Binding-site contacts:
Ligand atom C29 contacts residue GLU166 of chain 1.A at 3.4 Å.
Ligand atom O30 contacts residue MET165 of chain 1.A at 3.4 Å.
Ligand atom N28 contacts residue GLU166 of chain 1.A at 2.9 Å (salt-bridge).
Ligand atom C15 contacts residue HIS41 of chain 1.A at 3.4 Å.
Ligand atom C15 contacts residue ASP187 of chain 1.A at 3.8 Å.
Ligand atom N19 contacts residue CYS145 of chain 1.A at 3.2 Å (h-bond).
Ligand atom O10 contacts residue GLU166 of chain 1.A at 2.8 Å (salt-bridge).
Ligand atom O22 contacts residue SER144 of chain 1.A at 3.5 Å (h-bond).
Ligand atom C20 contacts residue CYS145 of chain 1.A at 2.9 Å (hydrophobic).
Ligand atom C21 contacts residue CYS145 of chain 1.A at 1.8 Å (hydrophobic).
Ligand atom C5 contacts residue PRO168 of chain 1.A at 3.7 Å (hydrophobic).
Ligand atom O30 contacts residue GLU166 of chain 1.A at 3.3 Å (salt-bridge).
Ligand atom C6 contacts residue GLU166 of chain 1.A at 3.4 Å.
Ligand atom C3 contacts residue GLU166 of chain 1.A at 3.6 Å.
Ligand atom O22 contacts residue CYS145 of chain 1.A at 2.7 Å (h-bond).
Ligand atom N19 contacts residue HIS164 of chain 1.A at 3.2 Å (h-bond).
Ligand atom C3 contacts residue THR190 of chain 1.A at 3.8 Å.
Ligand atom O8 contacts residue GLN189 of chain 1.A at 3.4 Å (h-bond).
Ligand atom C3 contacts residue GLN189 of chain 1.A at 3.6 Å.
Ligand atom O22 contacts residue GLY143 of chain 1.A at 3.2 Å (h-bond).
Ligand atom C15 contacts residue TYR54 of chain 1.A at 3.7 Å (hydrophobic).
Ligand atom O10 contacts residue MET165 of chain 1.A at 3.0 Å.
Ligand atom N28 contacts residue PHE140 of chain 1.A at 2.7 Å (h-bond).
Ligand atom C17 contacts residue HIS164 of chain 1.A at 3.8 Å.
Ligand atom O30 contacts residue PHE140 of chain 1.A at 3.6 Å.
Ligand atom C2 contacts residue GLU166 of chain 1.A at 3.0 Å.
Ligand atom C27 contacts residue GLU166 of chain 1.A at 3.6 Å.
Ligand atom C27 contacts residue PHE140 of chain 1.A at 3.3 Å (hydrophobic).
Ligand atom N11 contacts residue GLN189 of chain 1.A at 3.2 Å (h-bond).
Ligand atom C24 contacts residue LEU141 of chain 1.A at 3.9 Å (hydrophobic).
Ligand atom C27 contacts residue LEU141 of chain 1.A at 3.6 Å (hydrophobic).
Ligand atom C1 contacts residue GLN189 of chain 1.A at 3.7 Å.
Ligand atom C7 contacts residue GLU166 of chain 1.A at 3.1 Å.
Ligand atom O30 contacts residue HIS172 of chain 1.A at 3.5 Å.
Ligand atom C4 contacts residue PRO168 of chain 1.A at 3.5 Å (hydrophobic).
Ligand atom C16 contacts residue ARG188 of chain 1.A at 3.6 Å.
Ligand atom C12 contacts residue HIS164 of chain 1.A at 3.7 Å.
Ligand atom C1 contacts residue GLU166 of chain 1.A at 2.8 Å.
Ligand atom C24 contacts residue CYS145 of chain 1.A at 3.3 Å (hydrophobic).
Ligand atom C2 contacts residue GLN189 of chain 1.A at 3.2 Å.

Sequence of chain 2.A:
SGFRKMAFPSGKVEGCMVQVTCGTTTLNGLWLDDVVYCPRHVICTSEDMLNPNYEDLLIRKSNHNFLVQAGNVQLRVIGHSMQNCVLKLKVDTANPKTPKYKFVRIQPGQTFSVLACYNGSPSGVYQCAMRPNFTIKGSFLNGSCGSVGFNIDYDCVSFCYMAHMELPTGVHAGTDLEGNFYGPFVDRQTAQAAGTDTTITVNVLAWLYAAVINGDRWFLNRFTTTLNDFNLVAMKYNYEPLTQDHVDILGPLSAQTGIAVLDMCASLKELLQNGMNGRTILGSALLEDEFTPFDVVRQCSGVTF

A protein and the small-molecule ligand that binds it are described below.
Small molecule (SMILES): CC(C)C[C@H](NC(=O)OCc1ccccc1)C(=O)N[C@@H](C[C@@H]1CCNC1=O)[C@@H](O)S(=O)(=O)O

Sequence of chain 1.A:
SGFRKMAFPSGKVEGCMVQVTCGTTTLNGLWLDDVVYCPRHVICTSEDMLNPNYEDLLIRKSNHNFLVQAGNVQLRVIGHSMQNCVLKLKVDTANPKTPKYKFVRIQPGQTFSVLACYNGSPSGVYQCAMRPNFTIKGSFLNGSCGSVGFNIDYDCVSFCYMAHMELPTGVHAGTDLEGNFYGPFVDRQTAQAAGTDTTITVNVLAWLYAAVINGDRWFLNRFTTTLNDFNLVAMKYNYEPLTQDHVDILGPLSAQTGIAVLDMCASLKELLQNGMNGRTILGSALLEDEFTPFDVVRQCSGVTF